Binding-site contacts:
Ligand atom C1 contacts residue ILE194 of chain 1.A at 4.1 Å (hydrophobic).
Ligand atom O7 contacts residue PHE212 of chain 1.A at 4.4 Å.
Ligand atom C7 contacts residue SER211 of chain 1.A at 4.0 Å.
Ligand atom O4 contacts residue ILE194 of chain 1.A at 3.4 Å.
Ligand atom N2 contacts residue ASN149 of chain 1.A at 3.0 Å (h-bond).
Ligand atom O5 contacts residue LYS192 of chain 1.A at 4.1 Å.
Ligand atom C4 contacts residue ASN149 of chain 1.A at 4.2 Å.
Ligand atom C7 contacts residue LYS196 of chain 1.A at 3.2 Å.
Ligand atom C8 contacts residue LYS213 of chain 1.A at 4.1 Å.
Ligand atom C8 contacts residue LYS192 of chain 1.A at 3.4 Å.
Ligand atom C5 contacts residue SER211 of chain 1.A at 4.4 Å.
Ligand atom C8 contacts residue LYS196 of chain 1.A at 3.4 Å.
Ligand atom O5 contacts residue ILE194 of chain 1.A at 4.2 Å.
Ligand atom O6 contacts residue LYS192 of chain 1.A at 3.5 Å (salt-bridge).
Ligand atom N2 contacts residue LYS196 of chain 1.A at 4.4 Å.
Ligand atom O7 contacts residue SER211 of chain 1.A at 2.8 Å.
Ligand atom C2 contacts residue ILE194 of chain 1.A at 4.2 Å (hydrophobic).
Ligand atom O6 contacts residue ASN149 of chain 1.A at 4.5 Å.
Ligand atom C7 contacts residue ASN149 of chain 1.A at 3.5 Å.
Ligand atom O3 contacts residue LYS192 of chain 1.A at 3.2 Å (salt-bridge).
Ligand atom C1 contacts residue SER211 of chain 1.A at 4.5 Å.
Ligand atom O7 contacts residue ILE194 of chain 1.A at 3.6 Å.
Ligand atom O5 contacts residue ASN149 of chain 1.A at 2.3 Å (h-bond).
Ligand atom N2 contacts residue LYS192 of chain 1.A at 3.8 Å.
Ligand atom O7 contacts residue ASN149 of chain 1.A at 3.6 Å.
Ligand atom C5 contacts residue ASN149 of chain 1.A at 3.6 Å.
Ligand atom C6 contacts residue LYS192 of chain 1.A at 3.4 Å.
Ligand atom C3 contacts residue ASN149 of chain 1.A at 3.8 Å.
Ligand atom C4 contacts residue ILE194 of chain 1.A at 4.5 Å (hydrophobic).
Ligand atom C1 contacts residue ASN149 of chain 1.A at 1.4 Å.
Ligand atom C5 contacts residue LYS192 of chain 1.A at 4.4 Å.
Ligand atom O7 contacts residue LYS196 of chain 1.A at 2.5 Å (salt-bridge).
Ligand atom C3 contacts residue LYS192 of chain 1.A at 4.0 Å.
Ligand atom O7 contacts residue LYS192 of chain 1.A at 3.6 Å.
Ligand atom C7 contacts residue LYS192 of chain 1.A at 3.4 Å.
Ligand atom C2 contacts residue ASN149 of chain 1.A at 2.5 Å.

Sequence of chain 1.A:
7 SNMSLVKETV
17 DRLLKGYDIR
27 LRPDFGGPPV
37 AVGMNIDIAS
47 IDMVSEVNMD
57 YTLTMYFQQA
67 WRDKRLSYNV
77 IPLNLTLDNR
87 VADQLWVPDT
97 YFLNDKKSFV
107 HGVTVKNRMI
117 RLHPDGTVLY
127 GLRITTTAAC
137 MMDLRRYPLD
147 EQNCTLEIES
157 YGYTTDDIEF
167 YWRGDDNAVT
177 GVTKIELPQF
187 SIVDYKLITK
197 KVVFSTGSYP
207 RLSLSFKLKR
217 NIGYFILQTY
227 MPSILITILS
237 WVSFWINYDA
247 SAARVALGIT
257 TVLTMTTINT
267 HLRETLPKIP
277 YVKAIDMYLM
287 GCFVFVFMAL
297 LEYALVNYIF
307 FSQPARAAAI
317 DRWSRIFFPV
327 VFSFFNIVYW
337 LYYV

A small-molecule ligand and the protein it binds are described below.
Small molecule (SMILES): CC(=O)N[C@H]1[C@H](O[C@H]2[C@H](O)[C@@H](NC(C)=O)CO[C@@H]2CO)O[C@H](CO)[C@@H](O[C@@H]2O[C@H](CO)[C@@H](O)[C@H](O)[C@@H]2O)[C@@H]1O